Binding-site contacts:
Ligand atom O7 contacts residue ASN269 of chain 3.A at 4.4 Å.
Ligand atom C7 contacts residue TYR265 of chain 3.A at 4.0 Å (hydrophobic).
Ligand atom C2 contacts residue ASN269 of chain 3.A at 2.5 Å.
Ligand atom N2 contacts residue ASN269 of chain 3.A at 2.9 Å (h-bond).
Ligand atom O5 contacts residue ASN269 of chain 3.A at 2.4 Å (h-bond).
Ligand atom O7 contacts residue ARG165 of chain 3.A at 3.0 Å (salt-bridge).
Ligand atom C7 contacts residue ARG165 of chain 3.A at 3.8 Å.
Ligand atom C8 contacts residue ASN269 of chain 3.A at 3.8 Å.
Ligand atom O7 contacts residue THR208 of chain 3.A at 4.1 Å.
Ligand atom C4 contacts residue ASN269 of chain 3.A at 4.3 Å.
Ligand atom C1 contacts residue ASN269 of chain 3.A at 1.4 Å.
Ligand atom C8 contacts residue THR208 of chain 3.A at 3.6 Å.
Ligand atom C3 contacts residue ASN269 of chain 3.A at 3.8 Å.
Ligand atom O7 contacts residue TYR265 of chain 3.A at 3.7 Å.
Ligand atom C8 contacts residue GLN206 of chain 3.A at 3.1 Å.
Ligand atom O4 contacts residue GLN206 of chain 3.A at 4.4 Å.
Ligand atom O7 contacts residue GLN206 of chain 3.A at 4.4 Å.
Ligand atom C8 contacts residue ARG165 of chain 3.A at 3.8 Å.
Ligand atom C8 contacts residue TYR265 of chain 3.A at 3.2 Å (hydrophobic).
Ligand atom C7 contacts residue GLN206 of chain 3.A at 4.1 Å.
Ligand atom C7 contacts residue ASN269 of chain 3.A at 3.5 Å.
Ligand atom C5 contacts residue ASN269 of chain 3.A at 3.7 Å.

A protein and the small-molecule ligand that binds it are described below.
Small molecule (SMILES): CC(=O)N[C@H]1[C@H](O[C@H]2[C@H](O)[C@@H](NC(C)=O)CO[C@@H]2CO)O[C@H](CO)[C@@H](O)[C@@H]1O

Sequence of chain 3.A:
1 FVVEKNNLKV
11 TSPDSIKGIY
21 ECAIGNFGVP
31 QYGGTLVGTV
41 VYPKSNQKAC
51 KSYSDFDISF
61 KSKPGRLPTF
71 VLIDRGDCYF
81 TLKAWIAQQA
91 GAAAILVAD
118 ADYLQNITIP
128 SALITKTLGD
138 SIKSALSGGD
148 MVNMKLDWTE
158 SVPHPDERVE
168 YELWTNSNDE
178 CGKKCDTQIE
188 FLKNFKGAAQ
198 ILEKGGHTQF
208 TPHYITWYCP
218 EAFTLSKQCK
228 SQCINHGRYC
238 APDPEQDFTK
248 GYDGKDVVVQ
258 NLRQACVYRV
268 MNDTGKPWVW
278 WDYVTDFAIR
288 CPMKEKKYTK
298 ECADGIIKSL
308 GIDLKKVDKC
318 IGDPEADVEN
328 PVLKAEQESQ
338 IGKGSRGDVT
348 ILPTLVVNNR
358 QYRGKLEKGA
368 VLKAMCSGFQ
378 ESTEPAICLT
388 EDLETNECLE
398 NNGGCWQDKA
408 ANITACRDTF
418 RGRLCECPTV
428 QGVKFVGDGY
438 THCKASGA